Sequence of chain 1.A:
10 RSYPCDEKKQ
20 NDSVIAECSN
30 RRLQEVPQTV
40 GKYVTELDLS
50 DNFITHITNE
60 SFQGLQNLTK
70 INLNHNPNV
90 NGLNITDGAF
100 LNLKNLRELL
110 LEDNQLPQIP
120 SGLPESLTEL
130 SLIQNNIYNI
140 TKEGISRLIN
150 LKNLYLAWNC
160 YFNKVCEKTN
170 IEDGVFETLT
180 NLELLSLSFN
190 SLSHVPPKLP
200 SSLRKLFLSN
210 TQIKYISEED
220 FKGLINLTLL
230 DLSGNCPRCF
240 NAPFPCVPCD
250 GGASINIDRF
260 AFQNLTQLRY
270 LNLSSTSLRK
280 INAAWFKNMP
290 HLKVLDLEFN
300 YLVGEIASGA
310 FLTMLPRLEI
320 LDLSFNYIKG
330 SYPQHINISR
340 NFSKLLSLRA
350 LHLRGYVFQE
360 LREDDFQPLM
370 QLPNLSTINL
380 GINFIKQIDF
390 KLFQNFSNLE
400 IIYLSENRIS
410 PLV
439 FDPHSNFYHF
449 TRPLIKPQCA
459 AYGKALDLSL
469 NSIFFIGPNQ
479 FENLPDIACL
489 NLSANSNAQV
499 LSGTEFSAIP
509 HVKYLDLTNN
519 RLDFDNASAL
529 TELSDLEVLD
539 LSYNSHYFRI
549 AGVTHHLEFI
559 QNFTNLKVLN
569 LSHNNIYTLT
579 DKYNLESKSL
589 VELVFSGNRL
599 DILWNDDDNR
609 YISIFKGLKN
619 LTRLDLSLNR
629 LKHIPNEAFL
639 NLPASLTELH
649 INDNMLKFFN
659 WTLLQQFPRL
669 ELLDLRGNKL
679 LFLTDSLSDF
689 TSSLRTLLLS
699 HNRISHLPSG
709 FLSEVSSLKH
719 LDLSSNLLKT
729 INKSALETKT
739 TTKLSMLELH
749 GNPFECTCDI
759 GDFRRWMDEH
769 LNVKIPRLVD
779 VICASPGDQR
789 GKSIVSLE

Binding-site contacts:
Ligand atom C2 contacts residue PHE473 of chain 1.A at 3.8 Å (hydrophobic).
Ligand atom N contacts residue ILE327 of chain 1.B at 3.9 Å.
Ligand atom C13 contacts residue ALA496 of chain 1.A at 3.4 Å (hydrophobic).
Ligand atom O1 contacts residue PHE383 of chain 1.B at 3.5 Å.
Ligand atom C6 contacts residue VAL356 of chain 1.B at 3.7 Å (hydrophobic).
Ligand atom O contacts residue GLN497 of chain 1.A at 3.4 Å (h-bond).
Ligand atom C14 contacts residue PHE473 of chain 1.A at 3.8 Å (hydrophobic).
Ligand atom O contacts residue VAL498 of chain 1.A at 3.0 Å (h-bond).
Ligand atom C14 contacts residue GLY329 of chain 1.B at 3.6 Å.
Ligand atom N contacts residue GLY329 of chain 1.B at 2.7 Å (h-bond).
Ligand atom C13 contacts residue PHE239 of chain 1.B at 3.9 Å (hydrophobic).
Ligand atom C12 contacts residue ALA496 of chain 1.A at 3.9 Å (hydrophobic).
Ligand atom C3 contacts residue TYR326 of chain 1.B at 3.6 Å (hydrophobic).
Ligand atom C contacts residue TYR326 of chain 1.B at 3.7 Å (hydrophobic).
Ligand atom C6 contacts residue TYR326 of chain 1.B at 3.6 Å (hydrophobic).
Ligand atom C4 contacts residue GLY329 of chain 1.B at 3.6 Å.
Ligand atom C2 contacts residue TYR326 of chain 1.B at 3.7 Å (hydrophobic).
Ligand atom C4 contacts residue PHE473 of chain 1.A at 3.5 Å (hydrophobic).
Ligand atom C1 contacts residue GLY329 of chain 1.B at 3.6 Å.
Ligand atom C1 contacts residue PHE473 of chain 1.A at 3.6 Å (hydrophobic).
Ligand atom C13 contacts residue VAL498 of chain 1.A at 3.9 Å (hydrophobic).
Ligand atom N contacts residue LYS328 of chain 1.B at 3.5 Å.
Ligand atom C10 contacts residue ALA496 of chain 1.A at 3.7 Å (hydrophobic).
Ligand atom C10 contacts residue PHE472 of chain 1.A at 3.8 Å (hydrophobic).
Ligand atom O1 contacts residue TYR545 of chain 1.A at 3.4 Å.
Ligand atom C9 contacts residue PHE472 of chain 1.A at 3.6 Å (hydrophobic).
Ligand atom C contacts residue PHE473 of chain 1.A at 3.7 Å (hydrophobic).
Ligand atom C4 contacts residue SER330 of chain 1.B at 3.5 Å.
Ligand atom C4 contacts residue ILE327 of chain 1.B at 3.7 Å (hydrophobic).
Ligand atom C7 contacts residue PHE383 of chain 1.B at 3.8 Å (hydrophobic).
Ligand atom O1 contacts residue ILE381 of chain 1.B at 3.6 Å.
Ligand atom C3 contacts residue PHE473 of chain 1.A at 3.6 Å (hydrophobic).
Ligand atom C12 contacts residue PHE473 of chain 1.A at 3.7 Å (hydrophobic).
Ligand atom N contacts residue PHE473 of chain 1.A at 3.8 Å.
Ligand atom C8 contacts residue PHE383 of chain 1.B at 3.5 Å (hydrophobic).
Ligand atom C4 contacts residue TYR326 of chain 1.B at 3.8 Å (hydrophobic).
Ligand atom C15 contacts residue PHE239 of chain 1.B at 3.6 Å (hydrophobic).
Ligand atom O contacts residue PHE239 of chain 1.B at 3.2 Å.
Ligand atom C8 contacts residue TYR545 of chain 1.A at 3.7 Å (hydrophobic).
Ligand atom C13 contacts residue GLN497 of chain 1.A at 3.7 Å.

Sequence of chain 1.B:
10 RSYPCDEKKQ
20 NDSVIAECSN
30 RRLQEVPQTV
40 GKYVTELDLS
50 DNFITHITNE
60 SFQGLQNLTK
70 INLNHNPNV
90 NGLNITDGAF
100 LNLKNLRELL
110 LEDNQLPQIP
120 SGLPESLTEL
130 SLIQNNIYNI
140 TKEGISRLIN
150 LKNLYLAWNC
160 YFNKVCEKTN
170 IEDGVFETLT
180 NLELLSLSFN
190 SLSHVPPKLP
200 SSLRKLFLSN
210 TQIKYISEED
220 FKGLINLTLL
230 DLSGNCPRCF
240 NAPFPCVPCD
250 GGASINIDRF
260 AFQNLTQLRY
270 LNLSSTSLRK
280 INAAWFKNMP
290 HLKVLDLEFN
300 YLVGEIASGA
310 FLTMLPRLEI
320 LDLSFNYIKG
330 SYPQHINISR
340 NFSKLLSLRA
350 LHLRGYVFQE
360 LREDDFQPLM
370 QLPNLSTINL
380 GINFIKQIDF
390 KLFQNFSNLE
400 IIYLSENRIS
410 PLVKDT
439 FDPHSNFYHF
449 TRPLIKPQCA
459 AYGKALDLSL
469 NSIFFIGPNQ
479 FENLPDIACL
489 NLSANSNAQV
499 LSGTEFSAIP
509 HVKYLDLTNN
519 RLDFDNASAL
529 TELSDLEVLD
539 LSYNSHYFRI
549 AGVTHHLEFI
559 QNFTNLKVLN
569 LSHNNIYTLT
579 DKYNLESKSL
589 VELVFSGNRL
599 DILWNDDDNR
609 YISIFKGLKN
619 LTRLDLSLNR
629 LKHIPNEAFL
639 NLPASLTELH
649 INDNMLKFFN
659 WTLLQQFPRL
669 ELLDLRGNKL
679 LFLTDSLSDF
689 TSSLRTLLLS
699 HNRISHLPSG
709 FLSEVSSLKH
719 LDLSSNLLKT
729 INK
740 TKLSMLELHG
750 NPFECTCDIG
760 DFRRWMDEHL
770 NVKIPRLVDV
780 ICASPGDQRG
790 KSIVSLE

The protein below binds the small molecule below.
Small molecule (SMILES): Cc1cc(-c2ccnc3cc(O)ccc23)ccc1O